Binding-site contacts:
Ligand atom C41 contacts residue LYS2 of chain 1.XB at 4.3 Å.
Ligand atom O41 contacts residue LYS2 of chain 1.XB at 3.3 Å.
Ligand atom C61 contacts residue LYS2 of chain 1.XB at 4.2 Å.

Sequence of chain 1.XB:
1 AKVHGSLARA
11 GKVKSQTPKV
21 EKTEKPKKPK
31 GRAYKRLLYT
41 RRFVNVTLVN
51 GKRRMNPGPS

This small molecule binds to this protein.
Small molecule (SMILES): NC[C@@H]1O[C@H](O[C@H]2[C@@H](O)[C@H](O[C@@H]3[C@@H](O)[C@H](N)C[C@H](N)[C@H]3O[C@H]3O[C@H](CO)[C@@H](O)[C@H](O)[C@H]3N)O[C@@H]2CO)[C@H](N)[C@@H](O)[C@@H]1O